A protein and the small-molecule ligand that binds it are described below.
Small molecule (SMILES): O=C1N=C(NCc2cccs2)S/C1=C/c1ccc2ncccc2c1

Sequence of chain 1.A:
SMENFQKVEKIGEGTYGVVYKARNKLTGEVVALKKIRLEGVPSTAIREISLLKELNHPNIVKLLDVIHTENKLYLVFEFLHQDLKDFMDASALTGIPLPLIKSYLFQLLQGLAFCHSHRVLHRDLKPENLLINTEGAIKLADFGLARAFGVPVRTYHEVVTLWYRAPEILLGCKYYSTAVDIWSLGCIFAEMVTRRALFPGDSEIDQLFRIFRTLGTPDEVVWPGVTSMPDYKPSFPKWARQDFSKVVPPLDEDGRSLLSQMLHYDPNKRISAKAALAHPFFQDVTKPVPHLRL

Binding-site contacts:
Ligand atom C5 contacts residue GLU82 of chain 1.A at 2.9 Å.
Ligand atom S2 contacts residue VAL19 of chain 1.A at 3.8 Å.
Ligand atom C9 contacts residue GLN86 of chain 1.A at 4.0 Å.
Ligand atom C18 contacts residue ASN133 of chain 1.A at 3.2 Å.
Ligand atom C6 contacts residue GLU82 of chain 1.A at 3.5 Å.
Ligand atom C5 contacts residue PHE83 of chain 1.A at 3.9 Å (hydrophobic).
Ligand atom S1 contacts residue LYS34 of chain 1.A at 3.5 Å (salt-bridge).
Ligand atom C1 contacts residue LEU135 of chain 1.A at 3.6 Å (hydrophobic).
Ligand atom N3 contacts residue ASP146 of chain 1.A at 2.6 Å (salt-bridge).
Ligand atom C21 contacts residue ILE11 of chain 1.A at 3.7 Å (hydrophobic).
Ligand atom C3 contacts residue LEU135 of chain 1.A at 3.8 Å (hydrophobic).
Ligand atom C1 contacts residue ALA32 of chain 1.A at 3.6 Å (hydrophobic).
Ligand atom C15 contacts residue ASP146 of chain 1.A at 3.7 Å.
Ligand atom C4 contacts residue LEU135 of chain 1.A at 3.7 Å (hydrophobic).
Ligand atom C9 contacts residue LEU84 of chain 1.A at 3.1 Å (hydrophobic).
Ligand atom S2 contacts residue GLY14 of chain 1.A at 3.7 Å.
Ligand atom C4 contacts residue LEU84 of chain 1.A at 3.8 Å (hydrophobic).
Ligand atom C22 contacts residue ASP87 of chain 1.A at 3.5 Å.
Ligand atom S2 contacts residue GLU13 of chain 1.A at 3.6 Å (salt-bridge).
Ligand atom C18 contacts residue ASP146 of chain 1.A at 3.2 Å.
Ligand atom N3 contacts residue ASN133 of chain 1.A at 3.8 Å.
Ligand atom C5 contacts residue LEU135 of chain 1.A at 3.5 Å (hydrophobic).
Ligand atom C23 contacts residue GLU132 of chain 1.A at 3.1 Å.
Ligand atom O1 contacts residue LEU135 of chain 1.A at 3.1 Å.
Ligand atom C2 contacts residue LEU135 of chain 1.A at 3.8 Å (hydrophobic).
Ligand atom C9 contacts residue HIS85 of chain 1.A at 3.9 Å.
Ligand atom N3 contacts residue GLY14 of chain 1.A at 3.5 Å.
Ligand atom N1 contacts residue PHE83 of chain 1.A at 3.6 Å.
Ligand atom C8 contacts residue PHE83 of chain 1.A at 3.7 Å (hydrophobic).
Ligand atom C6 contacts residue PHE81 of chain 1.A at 3.8 Å (hydrophobic).
Ligand atom C6 contacts residue VAL65 of chain 1.A at 3.9 Å (hydrophobic).
Ligand atom C6 contacts residue ALA32 of chain 1.A at 3.4 Å (hydrophobic).
Ligand atom S1 contacts residue VAL19 of chain 1.A at 3.8 Å.
Ligand atom N1 contacts residue LEU84 of chain 1.A at 2.8 Å (h-bond).
Ligand atom C9 contacts residue PHE83 of chain 1.A at 3.5 Å (hydrophobic).
Ligand atom C2 contacts residue VAL19 of chain 1.A at 4.0 Å (hydrophobic).
Ligand atom C18 contacts residue GLY14 of chain 1.A at 3.4 Å.
Ligand atom C6 contacts residue LEU135 of chain 1.A at 3.5 Å (hydrophobic).
Ligand atom C5 contacts residue ALA32 of chain 1.A at 3.6 Å (hydrophobic).
Ligand atom C5 contacts residue LEU84 of chain 1.A at 3.9 Å (hydrophobic).